Binding-site contacts:
Ligand atom O7 contacts residue ASN434 of chain 1.D at 3.3 Å (h-bond).
Ligand atom C5 contacts residue ASN434 of chain 1.D at 3.7 Å.
Ligand atom C1 contacts residue HIS410 of chain 1.D at 4.1 Å.
Ligand atom C1 contacts residue ASN434 of chain 1.D at 1.4 Å.
Ligand atom O5 contacts residue HIS410 of chain 1.D at 4.0 Å.
Ligand atom O6 contacts residue THR388 of chain 1.D at 3.8 Å.
Ligand atom C3 contacts residue ASN434 of chain 1.D at 3.8 Å.
Ligand atom C7 contacts residue ASN434 of chain 1.D at 3.3 Å.
Ligand atom O5 contacts residue ASN434 of chain 1.D at 2.4 Å (h-bond).
Ligand atom C8 contacts residue ASN434 of chain 1.D at 4.1 Å.
Ligand atom O7 contacts residue HIS410 of chain 1.D at 3.3 Å (h-bond).
Ligand atom N2 contacts residue ASN434 of chain 1.D at 2.9 Å (h-bond).
Ligand atom C7 contacts residue HIS410 of chain 1.D at 4.5 Å.
Ligand atom O5 contacts residue ASN412 of chain 1.D at 4.1 Å.
Ligand atom C2 contacts residue ASN434 of chain 1.D at 2.5 Å.
Ligand atom C4 contacts residue ASN434 of chain 1.D at 4.2 Å.

Sequence of chain 1.D:
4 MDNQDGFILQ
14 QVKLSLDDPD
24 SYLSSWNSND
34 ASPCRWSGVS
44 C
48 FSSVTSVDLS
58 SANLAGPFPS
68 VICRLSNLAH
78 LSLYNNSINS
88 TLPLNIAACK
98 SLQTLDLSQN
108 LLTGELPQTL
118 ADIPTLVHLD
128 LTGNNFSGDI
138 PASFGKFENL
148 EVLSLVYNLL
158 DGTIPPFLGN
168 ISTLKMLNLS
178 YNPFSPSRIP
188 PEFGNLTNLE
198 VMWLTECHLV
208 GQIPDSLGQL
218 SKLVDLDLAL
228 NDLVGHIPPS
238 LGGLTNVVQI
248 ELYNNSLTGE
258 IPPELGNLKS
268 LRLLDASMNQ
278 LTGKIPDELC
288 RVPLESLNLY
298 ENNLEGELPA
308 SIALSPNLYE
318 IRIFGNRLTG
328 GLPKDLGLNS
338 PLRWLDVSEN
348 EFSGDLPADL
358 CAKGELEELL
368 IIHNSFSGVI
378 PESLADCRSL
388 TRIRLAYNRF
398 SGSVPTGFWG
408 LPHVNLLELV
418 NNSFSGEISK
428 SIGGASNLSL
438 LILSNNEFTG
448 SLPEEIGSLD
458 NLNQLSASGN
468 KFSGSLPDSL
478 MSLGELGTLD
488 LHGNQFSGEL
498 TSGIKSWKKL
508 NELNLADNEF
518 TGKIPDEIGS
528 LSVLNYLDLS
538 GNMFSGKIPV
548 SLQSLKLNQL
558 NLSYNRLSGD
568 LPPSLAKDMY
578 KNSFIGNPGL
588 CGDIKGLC

This small molecule binds to this protein.
Small molecule (SMILES): CC(=O)N[C@@H]1[C@@H](O)[C@H](O)[C@@H](CO)O[C@H]1O